Sequence of chain 3.A:
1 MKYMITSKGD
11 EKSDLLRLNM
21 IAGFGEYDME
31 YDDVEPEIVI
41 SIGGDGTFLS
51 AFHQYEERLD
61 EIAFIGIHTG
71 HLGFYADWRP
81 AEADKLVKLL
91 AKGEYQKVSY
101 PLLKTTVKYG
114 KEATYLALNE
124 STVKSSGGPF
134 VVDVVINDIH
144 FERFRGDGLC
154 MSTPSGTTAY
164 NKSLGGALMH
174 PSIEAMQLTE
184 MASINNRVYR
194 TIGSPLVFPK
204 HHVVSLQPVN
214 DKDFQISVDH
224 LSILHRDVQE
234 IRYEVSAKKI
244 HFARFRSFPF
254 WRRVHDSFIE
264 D

Sequence of chain 2.A:
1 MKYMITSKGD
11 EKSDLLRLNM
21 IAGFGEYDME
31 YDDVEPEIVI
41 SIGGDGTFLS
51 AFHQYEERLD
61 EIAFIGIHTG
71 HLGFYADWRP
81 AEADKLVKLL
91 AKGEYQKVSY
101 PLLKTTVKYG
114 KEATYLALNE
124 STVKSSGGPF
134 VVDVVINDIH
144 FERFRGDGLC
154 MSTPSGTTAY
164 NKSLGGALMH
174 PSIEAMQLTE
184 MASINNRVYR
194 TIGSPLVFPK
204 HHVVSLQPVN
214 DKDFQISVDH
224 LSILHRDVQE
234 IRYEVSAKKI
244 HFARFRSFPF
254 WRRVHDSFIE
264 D

Binding-site contacts:
Ligand atom O5 contacts residue ASP45 of chain 2.A at 2.8 Å (salt-bridge).
Ligand atom N7 contacts residue TYR75 of chain 2.A at 3.4 Å (h-bond).
Ligand atom C25 contacts residue CIT1 of chain 2.C at 3.4 Å.
Ligand atom O3 contacts residue HIS223 of chain 2.A at 3.4 Å (h-bond).
Ligand atom C13 contacts residue THR161 of chain 2.A at 3.5 Å.
Ligand atom C21 contacts residue HIS223 of chain 2.A at 3.6 Å.
Ligand atom O7 contacts residue GLU123 of chain 2.A at 2.5 Å (salt-bridge).
Ligand atom C19 contacts residue ILE187 of chain 3.A at 3.5 Å (hydrophobic).
Ligand atom N6 contacts residue ASN122 of chain 2.A at 2.9 Å (h-bond).
Ligand atom O2 contacts residue ILE187 of chain 3.A at 3.1 Å.
Ligand atom N8 contacts residue THR161 of chain 2.A at 2.6 Å (h-bond).
Ligand atom N1 contacts residue SER166 of chain 2.A at 3.2 Å (h-bond).
Ligand atom N contacts residue ASP150 of chain 3.A at 3.0 Å (salt-bridge).
Ligand atom O6 contacts residue ASN122 of chain 2.A at 3.1 Å (h-bond).
Ligand atom C1 contacts residue SER166 of chain 2.A at 3.2 Å.
Ligand atom O7 contacts residue ALA162 of chain 2.A at 3.2 Å.
Ligand atom C12 contacts residue ALA162 of chain 2.A at 3.4 Å (hydrophobic).
Ligand atom C contacts residue TYR163 of chain 2.A at 3.4 Å (hydrophobic).
Ligand atom N contacts residue ALA185 of chain 3.A at 2.9 Å (h-bond).
Ligand atom C26 contacts residue GLU123 of chain 2.A at 3.4 Å.
Ligand atom O7 contacts residue TYR163 of chain 2.A at 3.2 Å (h-bond).
Ligand atom N10 contacts residue ASP45 of chain 2.A at 3.5 Å (salt-bridge).
Ligand atom C13 contacts residue ALA162 of chain 2.A at 3.5 Å (hydrophobic).
Ligand atom O6 contacts residue GLU123 of chain 2.A at 2.7 Å (salt-bridge).
Ligand atom N7 contacts residue SER158 of chain 2.A at 3.0 Å (h-bond).
Ligand atom C3 contacts residue TYR163 of chain 2.A at 3.4 Å (hydrophobic).
Ligand atom O5 contacts residue LEU72 of chain 2.A at 3.3 Å.
Ligand atom C14 contacts residue PHE74 of chain 2.A at 3.4 Å (hydrophobic).
Ligand atom N7 contacts residue ASN122 of chain 2.A at 2.9 Å (h-bond).
Ligand atom C27 contacts residue GLU123 of chain 2.A at 3.4 Å.
Ligand atom N8 contacts residue PHE74 of chain 2.A at 3.3 Å.
Ligand atom C22 contacts residue CIT1 of chain 2.C at 3.5 Å.
Ligand atom N11 contacts residue CIT1 of chain 2.C at 2.9 Å (h-bond).
Ligand atom O4 contacts residue ASN189 of chain 3.A at 3.6 Å.
Ligand atom N contacts residue TYR163 of chain 2.A at 3.4 Å.
Ligand atom C10 contacts residue ASP45 of chain 2.A at 3.5 Å.
Ligand atom C22 contacts residue HIS223 of chain 2.A at 3.3 Å.
Ligand atom C24 contacts residue CIT1 of chain 2.C at 3.1 Å.
Ligand atom C14 contacts residue THR161 of chain 2.A at 3.3 Å.
Ligand atom N12 contacts residue HIS223 of chain 2.A at 3.4 Å (h-bond).

The protein below binds the small molecule below.
Small molecule (SMILES): Nc1ncnc2c1ncn2[C@@H]1O[C@H](CN2CC#Cc3nc4c(N)ncnc4n3[C@@H]3O[C@H](CNC(=O)CCNC(=O)C2)[C@@H](O)[C@H]3O)[C@@H](O)[C@H]1O